Binding-site contacts:
Ligand atom S contacts residue SER80 of chain 1.A at 4.3 Å.
Ligand atom O contacts residue PRO79 of chain 1.A at 3.2 Å (h-bond).
Ligand atom O contacts residue HIS97 of chain 1.A at 3.5 Å.
Ligand atom S contacts residue PRO79 of chain 1.A at 4.2 Å.
Ligand atom C5 contacts residue HIS97 of chain 1.A at 3.5 Å.
Ligand atom N2 contacts residue HIS97 of chain 1.A at 3.6 Å.
Ligand atom O1 contacts residue SER80 of chain 1.A at 4.0 Å.
Ligand atom C1 contacts residue LEU81 of chain 1.A at 3.2 Å (hydrophobic).
Ligand atom N contacts residue SER80 of chain 1.A at 4.1 Å.
Ligand atom N1 contacts residue HIS97 of chain 1.A at 3.4 Å.
Ligand atom N contacts residue PRO79 of chain 1.A at 4.0 Å.
Ligand atom N contacts residue LEU81 of chain 1.A at 4.3 Å.
Ligand atom C contacts residue PRO79 of chain 1.A at 3.4 Å (hydrophobic).
Ligand atom C2 contacts residue HIS97 of chain 1.A at 3.4 Å.
Ligand atom O1 contacts residue HIS97 of chain 1.A at 3.2 Å (h-bond).
Ligand atom C1 contacts residue SER80 of chain 1.A at 3.5 Å.
Ligand atom O1 contacts residue SER96 of chain 1.A at 3.6 Å.
Ligand atom C3 contacts residue HIS97 of chain 1.A at 3.2 Å.
Ligand atom C6 contacts residue HIS97 of chain 1.A at 4.0 Å.
Ligand atom S contacts residue HIS97 of chain 1.A at 3.9 Å.
Ligand atom O contacts residue SER80 of chain 1.A at 3.5 Å (h-bond).
Ligand atom C4 contacts residue HIS97 of chain 1.A at 3.7 Å.
Ligand atom O1 contacts residue LEU81 of chain 1.A at 4.2 Å.
Ligand atom C contacts residue SER80 of chain 1.A at 4.3 Å.
Ligand atom C1 contacts residue PRO79 of chain 1.A at 4.5 Å (hydrophobic).

This protein binds this small molecule.
Small molecule (SMILES): Cc1n[nH]c(C)c1S(=O)(=O)N(C)C

Sequence of chain 1.A:
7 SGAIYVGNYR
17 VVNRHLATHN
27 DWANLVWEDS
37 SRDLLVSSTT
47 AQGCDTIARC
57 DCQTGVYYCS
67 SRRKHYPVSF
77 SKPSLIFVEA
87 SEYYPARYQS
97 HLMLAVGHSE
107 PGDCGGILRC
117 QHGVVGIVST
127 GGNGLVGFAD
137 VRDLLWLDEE